Binding-site contacts:
Ligand atom C5 contacts residue ASN281 of chain 1.F at 3.8 Å.
Ligand atom C5 contacts residue THR283 of chain 1.F at 3.7 Å.
Ligand atom N2 contacts residue ASN281 of chain 1.F at 3.0 Å (h-bond).
Ligand atom C4 contacts residue ASN281 of chain 1.F at 4.3 Å.
Ligand atom C3 contacts residue ASN281 of chain 1.F at 3.9 Å.
Ligand atom C6 contacts residue THR283 of chain 1.F at 4.2 Å.
Ligand atom C1 contacts residue ASN281 of chain 1.F at 1.5 Å.
Ligand atom C2 contacts residue ASN281 of chain 1.F at 2.5 Å.
Ligand atom C7 contacts residue ASN281 of chain 1.F at 3.5 Å.
Ligand atom O7 contacts residue ASN281 of chain 1.F at 3.6 Å (h-bond).
Ligand atom C6 contacts residue ASN284 of chain 1.F at 4.3 Å.
Ligand atom O5 contacts residue ASN281 of chain 1.F at 2.4 Å (h-bond).
Ligand atom O5 contacts residue THR283 of chain 1.F at 3.4 Å (h-bond).
Ligand atom O5 contacts residue ASN284 of chain 1.F at 3.7 Å.
Ligand atom C1 contacts residue ASN284 of chain 1.F at 4.4 Å.
Ligand atom C1 contacts residue THR283 of chain 1.F at 3.7 Å.

The small molecule below binds the protein below.
Small molecule (SMILES): CC(=O)N[C@@H]1[C@@H](O)[C@H](O)[C@@H](CO)O[C@H]1O

Sequence of chain 1.F:
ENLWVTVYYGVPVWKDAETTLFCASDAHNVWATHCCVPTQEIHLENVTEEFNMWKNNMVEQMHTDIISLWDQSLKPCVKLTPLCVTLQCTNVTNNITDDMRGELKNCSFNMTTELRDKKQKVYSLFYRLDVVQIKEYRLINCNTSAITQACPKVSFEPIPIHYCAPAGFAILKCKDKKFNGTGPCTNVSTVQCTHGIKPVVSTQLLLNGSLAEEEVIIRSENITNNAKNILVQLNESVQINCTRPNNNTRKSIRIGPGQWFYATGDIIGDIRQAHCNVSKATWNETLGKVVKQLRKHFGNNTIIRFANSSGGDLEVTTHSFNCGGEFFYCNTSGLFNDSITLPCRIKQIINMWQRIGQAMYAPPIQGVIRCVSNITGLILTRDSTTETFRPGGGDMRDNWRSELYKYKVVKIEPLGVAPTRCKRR